The small molecule below binds the protein below.
Small molecule (SMILES): CC(C)(C)NC[C@H](O)COc1cccc2c1CC(C#N)=N2

Binding-site contacts:
Ligand atom O2 contacts residue ASP91 of chain 1.B at 2.6 Å (salt-bridge).
Ligand atom C11 contacts residue ASN269 of chain 1.B at 3.8 Å.
Ligand atom C10 contacts residue PHE246 of chain 1.B at 3.4 Å (hydrophobic).
Ligand atom N3 contacts residue ALA178 of chain 1.B at 3.3 Å.
Ligand atom C5 contacts residue VAL92 of chain 1.B at 3.8 Å (hydrophobic).
Ligand atom C11 contacts residue ASP91 of chain 1.B at 3.4 Å.
Ligand atom C13 contacts residue THR88 of chain 1.B at 3.6 Å.
Ligand atom C14 contacts residue ASP91 of chain 1.B at 3.6 Å.
Ligand atom C10 contacts residue ASN269 of chain 1.B at 3.4 Å.
Ligand atom C10 contacts residue ASP91 of chain 1.B at 3.5 Å.
Ligand atom C16 contacts residue ASN250 of chain 1.B at 3.2 Å.
Ligand atom C1 contacts residue ASN250 of chain 1.B at 3.4 Å.
Ligand atom C9 contacts residue PHE246 of chain 1.B at 3.4 Å (hydrophobic).
Ligand atom C6 contacts residue PHE247 of chain 1.B at 3.7 Å (hydrophobic).
Ligand atom N3 contacts residue ASN250 of chain 1.B at 3.5 Å (h-bond).
Ligand atom C5 contacts residue PHE247 of chain 1.B at 3.6 Å (hydrophobic).
Ligand atom N2 contacts residue ASP91 of chain 1.B at 2.7 Å (salt-bridge).
Ligand atom C6 contacts residue SER185 of chain 1.B at 3.7 Å.
Ligand atom C14 contacts residue TRP87 of chain 1.B at 3.3 Å (hydrophobic).
Ligand atom C14 contacts residue TYR273 of chain 1.B at 3.7 Å (hydrophobic).
Ligand atom C7 contacts residue SER185 of chain 1.B at 3.6 Å.
Ligand atom C13 contacts residue ASP91 of chain 1.B at 3.0 Å.
Ligand atom C16 contacts residue SER181 of chain 1.B at 3.5 Å.
Ligand atom C8 contacts residue SER181 of chain 1.B at 3.3 Å.
Ligand atom O2 contacts residue ASN269 of chain 1.B at 3.5 Å (h-bond).
Ligand atom N1 contacts residue SER182 of chain 1.B at 3.6 Å.
Ligand atom C8 contacts residue PHE247 of chain 1.B at 3.8 Å (hydrophobic).
Ligand atom O2 contacts residue TRP243 of chain 1.B at 3.0 Å.
Ligand atom C9 contacts residue TRP243 of chain 1.B at 3.8 Å (hydrophobic).
Ligand atom O1 contacts residue VAL92 of chain 1.B at 3.7 Å.
Ligand atom N3 contacts residue THR173 of chain 1.B at 3.5 Å (h-bond).
Ligand atom C1 contacts residue SER181 of chain 1.B at 3.2 Å.
Ligand atom C2 contacts residue PHE171 of chain 1.B at 3.7 Å (hydrophobic).
Ligand atom N2 contacts residue ASN269 of chain 1.B at 3.2 Å (h-bond).
Ligand atom C15 contacts residue PHE171 of chain 1.B at 3.1 Å (hydrophobic).
Ligand atom C10 contacts residue TRP243 of chain 1.B at 3.7 Å (hydrophobic).
Ligand atom N1 contacts residue SER181 of chain 1.B at 2.3 Å (h-bond).
Ligand atom C16 contacts residue PHE171 of chain 1.B at 3.6 Å (hydrophobic).
Ligand atom C4 contacts residue PHE247 of chain 1.B at 3.8 Å (hydrophobic).
Ligand atom C12 contacts residue ASP91 of chain 1.B at 3.2 Å.

Sequence of chain 1.B:
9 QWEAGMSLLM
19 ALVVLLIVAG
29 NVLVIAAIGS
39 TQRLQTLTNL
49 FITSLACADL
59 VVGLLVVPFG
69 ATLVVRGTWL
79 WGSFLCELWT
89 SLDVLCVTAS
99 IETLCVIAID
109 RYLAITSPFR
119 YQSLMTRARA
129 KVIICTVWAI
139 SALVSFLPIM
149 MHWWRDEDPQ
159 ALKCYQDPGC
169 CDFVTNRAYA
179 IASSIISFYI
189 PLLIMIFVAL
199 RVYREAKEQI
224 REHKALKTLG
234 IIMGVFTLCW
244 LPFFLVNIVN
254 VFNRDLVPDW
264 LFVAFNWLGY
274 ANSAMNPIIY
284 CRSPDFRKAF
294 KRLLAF